Binding-site contacts:
Ligand atom O26 contacts residue ARG62 of chain 1.A at 3.6 Å.
Ligand atom F13 contacts residue HIS94 of chain 1.A at 3.3 Å.
Ligand atom O5 contacts residue LEU197 of chain 1.A at 3.5 Å.
Ligand atom C7 contacts residue HIS92 of chain 1.A at 3.3 Å.
Ligand atom N1 contacts residue ZN1 of chain 1.E at 2.0 Å.
Ligand atom N1 contacts residue THR198 of chain 1.A at 2.8 Å (h-bond).
Ligand atom C20 contacts residue ASN64 of chain 1.A at 3.7 Å.
Ligand atom N58 contacts residue GLN90 of chain 1.A at 3.8 Å.
Ligand atom S16 contacts residue ASN64 of chain 1.A at 3.4 Å (h-bond).
Ligand atom C21 contacts residue ASN64 of chain 1.A at 3.6 Å.
Ligand atom S4 contacts residue HIS92 of chain 1.A at 3.6 Å (h-bond).
Ligand atom O5 contacts residue THR198 of chain 1.A at 2.9 Å (h-bond).
Ligand atom C28 contacts residue GLN90 of chain 1.A at 3.6 Å.
Ligand atom C22 contacts residue ASN64 of chain 1.A at 3.6 Å.
Ligand atom O27 contacts residue ARG62 of chain 1.A at 3.3 Å (salt-bridge).
Ligand atom C21 contacts residue GLN69 of chain 1.A at 3.3 Å.
Ligand atom F15 contacts residue GLN90 of chain 1.A at 3.1 Å.
Ligand atom F14 contacts residue THR199 of chain 1.A at 3.6 Å.
Ligand atom F13 contacts residue ZN1 of chain 1.E at 3.5 Å.
Ligand atom C29 contacts residue GLN90 of chain 1.A at 3.8 Å.
Ligand atom S4 contacts residue ZN1 of chain 1.E at 3.1 Å.
Ligand atom F13 contacts residue THR199 of chain 1.A at 3.6 Å.
Ligand atom S4 contacts residue THR198 of chain 1.A at 3.8 Å.
Ligand atom N1 contacts residue HIS92 of chain 1.A at 3.3 Å (h-bond).
Ligand atom C7 contacts residue ZN1 of chain 1.E at 3.4 Å.
Ligand atom O6 contacts residue ZN1 of chain 1.E at 3.5 Å.
Ligand atom N1 contacts residue HIS94 of chain 1.A at 3.4 Å (h-bond).
Ligand atom C12 contacts residue ZN1 of chain 1.E at 3.6 Å.
Ligand atom O6 contacts residue HIS92 of chain 1.A at 3.2 Å.
Ligand atom N1 contacts residue HIS117 of chain 1.A at 3.3 Å (h-bond).
Ligand atom C17 contacts residue HIS66 of chain 1.A at 3.6 Å.
Ligand atom F13 contacts residue THR198 of chain 1.A at 2.8 Å.
Ligand atom C11 contacts residue THR199 of chain 1.A at 3.6 Å.
Ligand atom C25 contacts residue ARG62 of chain 1.A at 3.8 Å.
Ligand atom N58 contacts residue HIS92 of chain 1.A at 3.2 Å.
Ligand atom C23 contacts residue ASN64 of chain 1.A at 3.7 Å.
Ligand atom C12 contacts residue THR199 of chain 1.A at 3.5 Å.
Ligand atom C8 contacts residue HIS92 of chain 1.A at 3.3 Å.
Ligand atom C25 contacts residue ASN64 of chain 1.A at 3.6 Å.
Ligand atom C7 contacts residue THR199 of chain 1.A at 3.8 Å.

Sequence of chain 1.A:
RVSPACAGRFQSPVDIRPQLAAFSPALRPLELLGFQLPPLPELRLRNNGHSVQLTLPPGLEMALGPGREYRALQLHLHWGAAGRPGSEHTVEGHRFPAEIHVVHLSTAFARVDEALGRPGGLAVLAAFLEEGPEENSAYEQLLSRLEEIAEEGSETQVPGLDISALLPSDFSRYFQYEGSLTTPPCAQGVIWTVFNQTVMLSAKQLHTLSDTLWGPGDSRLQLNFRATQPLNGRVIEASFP

This small molecule binds to this protein.
Small molecule (SMILES): NS(=O)(=O)c1c(F)c(F)c(SCCc2ccc(C(=O)O)cc2)c(F)c1NC1CCCCCCC1